Sequence of chain 1.D:
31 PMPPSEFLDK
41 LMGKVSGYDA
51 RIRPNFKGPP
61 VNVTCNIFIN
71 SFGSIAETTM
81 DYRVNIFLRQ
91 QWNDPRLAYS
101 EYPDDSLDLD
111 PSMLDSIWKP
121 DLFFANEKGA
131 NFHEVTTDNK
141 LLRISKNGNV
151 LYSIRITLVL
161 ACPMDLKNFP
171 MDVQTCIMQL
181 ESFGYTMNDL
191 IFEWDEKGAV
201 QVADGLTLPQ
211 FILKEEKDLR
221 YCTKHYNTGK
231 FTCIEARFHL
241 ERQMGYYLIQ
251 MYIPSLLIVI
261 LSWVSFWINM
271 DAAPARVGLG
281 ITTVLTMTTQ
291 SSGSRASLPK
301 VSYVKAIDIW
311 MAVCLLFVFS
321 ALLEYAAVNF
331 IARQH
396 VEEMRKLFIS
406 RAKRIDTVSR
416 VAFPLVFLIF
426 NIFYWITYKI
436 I

Sequence of chain 1.C:
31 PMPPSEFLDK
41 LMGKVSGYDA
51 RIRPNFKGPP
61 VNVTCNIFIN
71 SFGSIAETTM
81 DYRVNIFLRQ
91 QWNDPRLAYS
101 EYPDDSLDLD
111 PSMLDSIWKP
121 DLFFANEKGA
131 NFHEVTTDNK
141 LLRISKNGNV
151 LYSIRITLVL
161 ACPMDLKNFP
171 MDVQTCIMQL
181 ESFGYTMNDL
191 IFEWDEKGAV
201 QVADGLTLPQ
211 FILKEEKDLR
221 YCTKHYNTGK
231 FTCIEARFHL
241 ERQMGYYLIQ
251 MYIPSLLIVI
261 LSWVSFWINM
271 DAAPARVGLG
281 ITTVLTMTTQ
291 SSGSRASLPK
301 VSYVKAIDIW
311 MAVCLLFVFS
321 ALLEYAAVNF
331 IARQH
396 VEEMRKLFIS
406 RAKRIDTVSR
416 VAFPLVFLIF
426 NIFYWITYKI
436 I

The small molecule below binds the protein below.
Small molecule (SMILES): NCCCC(=O)O

Binding-site contacts:
Ligand atom O contacts residue SER153 of chain 1.C at 3.5 Å (h-bond).
Ligand atom N contacts residue TYR226 of chain 1.D at 3.4 Å.
Ligand atom C contacts residue THR228 of chain 1.D at 4.1 Å.
Ligand atom OXT contacts residue THR228 of chain 1.D at 2.9 Å (h-bond).
Ligand atom CD contacts residue TYR226 of chain 1.D at 3.6 Å (hydrophobic).
Ligand atom CD contacts residue PHE123 of chain 1.D at 4.5 Å (hydrophobic).
Ligand atom CG contacts residue LEU141 of chain 1.C at 3.9 Å (hydrophobic).
Ligand atom C contacts residue PHE87 of chain 1.C at 4.3 Å (hydrophobic).
Ligand atom OXT contacts residue TYR226 of chain 1.D at 4.4 Å.
Ligand atom N contacts residue GLU181 of chain 1.D at 3.8 Å.
Ligand atom C contacts residue LEU141 of chain 1.C at 4.3 Å (hydrophobic).
Ligand atom O contacts residue ARG89 of chain 1.C at 3.1 Å (salt-bridge).
Ligand atom CB contacts residue TYR226 of chain 1.D at 4.5 Å (hydrophobic).
Ligand atom CD contacts residue PHE183 of chain 1.D at 4.2 Å (hydrophobic).
Ligand atom CG contacts residue SER153 of chain 1.C at 4.2 Å.
Ligand atom OXT contacts residue ARG89 of chain 1.C at 3.4 Å (salt-bridge).
Ligand atom N contacts residue PHE231 of chain 1.D at 3.9 Å.
Ligand atom OXT contacts residue SER153 of chain 1.C at 4.5 Å.
Ligand atom CD contacts residue PHE231 of chain 1.D at 4.3 Å (hydrophobic).
Ligand atom CD contacts residue PHE87 of chain 1.C at 3.8 Å (hydrophobic).
Ligand atom CB contacts residue PHE231 of chain 1.D at 3.6 Å (hydrophobic).
Ligand atom N contacts residue PHE123 of chain 1.D at 3.9 Å.
Ligand atom OXT contacts residue LEU141 of chain 1.C at 4.2 Å.
Ligand atom CG contacts residue PHE231 of chain 1.D at 4.5 Å (hydrophobic).
Ligand atom CG contacts residue PHE183 of chain 1.D at 3.7 Å (hydrophobic).
Ligand atom OXT contacts residue PHE231 of chain 1.D at 4.0 Å.
Ligand atom C contacts residue ARG89 of chain 1.C at 3.7 Å.
Ligand atom N contacts residue SER182 of chain 1.D at 3.6 Å (h-bond).
Ligand atom CB contacts residue PHE183 of chain 1.D at 3.3 Å (hydrophobic).
Ligand atom C contacts residue SER153 of chain 1.C at 3.8 Å.
Ligand atom O contacts residue PHE87 of chain 1.C at 3.2 Å.